Binding-site contacts:
Ligand atom C22 contacts residue VAL26 of chain 1.B at 3.6 Å (hydrophobic).
Ligand atom C14 contacts residue VAL92 of chain 1.B at 3.1 Å (hydrophobic).
Ligand atom C20 contacts residue VAL26 of chain 1.B at 3.9 Å (hydrophobic).
Ligand atom C17 contacts residue VAL92 of chain 1.B at 4.0 Å (hydrophobic).
Ligand atom C8 contacts residue LEU18 of chain 1.B at 3.7 Å (hydrophobic).
Ligand atom N3 contacts residue PHE91 of chain 1.B at 3.7 Å.
Ligand atom N3 contacts residue VAL92 of chain 1.B at 3.1 Å (h-bond).
Ligand atom C3 contacts residue LEU18 of chain 1.B at 3.4 Å (hydrophobic).
Ligand atom N2 contacts residue VAL92 of chain 1.B at 3.3 Å (h-bond).
Ligand atom C26 contacts residue GLY19 of chain 1.B at 4.0 Å.
Ligand atom C14 contacts residue PHE91 of chain 1.B at 3.8 Å (hydrophobic).
Ligand atom C18 contacts residue ALA39 of chain 1.B at 3.7 Å (hydrophobic).
Ligand atom C17 contacts residue ALA39 of chain 1.B at 3.5 Å (hydrophobic).
Ligand atom C5 contacts residue SER99 of chain 1.B at 3.9 Å.
Ligand atom C17 contacts residue ASP90 of chain 1.B at 3.1 Å.
Ligand atom C23 contacts residue VAL26 of chain 1.B at 3.6 Å (hydrophobic).
Ligand atom C13 contacts residue VAL92 of chain 1.B at 3.7 Å (hydrophobic).
Ligand atom C27 contacts residue VAL26 of chain 1.B at 3.8 Å (hydrophobic).
Ligand atom C19 contacts residue LEU144 of chain 1.B at 3.8 Å (hydrophobic).
Ligand atom C6 contacts residue SER99 of chain 1.B at 4.0 Å.
Ligand atom C13 contacts residue LEU18 of chain 1.B at 4.0 Å (hydrophobic).
Ligand atom C23 contacts residue ASP159 of chain 1.B at 3.3 Å.
Ligand atom C15 contacts residue GLY94 of chain 1.B at 3.2 Å.
Ligand atom O contacts residue ASP96 of chain 1.B at 3.2 Å (salt-bridge).
Ligand atom C17 contacts residue LEU144 of chain 1.B at 3.9 Å (hydrophobic).
Ligand atom C7 contacts residue LEU18 of chain 1.B at 3.9 Å (hydrophobic).
Ligand atom N3 contacts residue ASP90 of chain 1.B at 3.7 Å.
Ligand atom N3 contacts residue LEU144 of chain 1.B at 3.6 Å.
Ligand atom O contacts residue THR95 of chain 1.B at 3.5 Å.
Ligand atom C12 contacts residue LEU144 of chain 1.B at 3.8 Å (hydrophobic).
Ligand atom O contacts residue SER99 of chain 1.B at 3.8 Å.
Ligand atom C14 contacts residue GLY94 of chain 1.B at 3.9 Å.
Ligand atom C24 contacts residue ASP159 of chain 1.B at 3.5 Å.
Ligand atom C25 contacts residue SER20 of chain 1.B at 3.4 Å.
Ligand atom N2 contacts residue PHE91 of chain 1.B at 3.8 Å.
Ligand atom C24 contacts residue VAL26 of chain 1.B at 3.8 Å (hydrophobic).
Ligand atom C16 contacts residue LEU144 of chain 1.B at 3.4 Å (hydrophobic).
Ligand atom N2 contacts residue LEU144 of chain 1.B at 3.8 Å.
Ligand atom C4 contacts residue LEU18 of chain 1.B at 3.9 Å (hydrophobic).
Ligand atom N4 contacts residue LEU144 of chain 1.B at 3.5 Å.

The protein below binds the small molecule below.
Small molecule (SMILES): O=C(c1ccc(Nc2nccc(-c3cc4ccccc4s3)n2)cc1)N1CCC(N2CCCC2)CC1

Sequence of chain 1.B:
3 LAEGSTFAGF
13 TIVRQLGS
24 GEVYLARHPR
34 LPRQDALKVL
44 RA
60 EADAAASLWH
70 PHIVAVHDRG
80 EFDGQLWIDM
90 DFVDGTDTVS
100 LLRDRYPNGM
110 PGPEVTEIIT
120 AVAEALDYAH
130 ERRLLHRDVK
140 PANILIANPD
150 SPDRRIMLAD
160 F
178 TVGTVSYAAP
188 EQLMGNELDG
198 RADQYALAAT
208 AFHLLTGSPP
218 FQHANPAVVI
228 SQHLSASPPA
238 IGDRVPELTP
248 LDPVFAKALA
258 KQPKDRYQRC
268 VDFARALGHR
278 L